Binding-site contacts:
Ligand atom O6 contacts residue ASN318 of chain 4.B at 2.9 Å (h-bond).
Ligand atom C8 contacts residue GLU305 of chain 5.A at 4.5 Å.
Ligand atom O7 contacts residue GLU305 of chain 5.A at 2.4 Å (salt-bridge).
Ligand atom O5 contacts residue SER284 of chain 4.B at 4.2 Å.
Ligand atom N2 contacts residue GLU305 of chain 5.A at 4.4 Å.
Ligand atom O6 contacts residue SER284 of chain 4.B at 2.4 Å (h-bond).
Ligand atom C6 contacts residue SER284 of chain 4.B at 3.4 Å.
Ligand atom C6 contacts residue ASN318 of chain 4.B at 3.2 Å.
Ligand atom C5 contacts residue SER284 of chain 4.B at 4.5 Å.
Ligand atom C7 contacts residue GLU305 of chain 5.A at 3.6 Å.

The protein below binds the small molecule below.
Small molecule (SMILES): CC(=O)N[C@@H]1[C@@H](O)[C@H](O)[C@@H](CO)O[C@H]1O

Sequence of chain 5.A:
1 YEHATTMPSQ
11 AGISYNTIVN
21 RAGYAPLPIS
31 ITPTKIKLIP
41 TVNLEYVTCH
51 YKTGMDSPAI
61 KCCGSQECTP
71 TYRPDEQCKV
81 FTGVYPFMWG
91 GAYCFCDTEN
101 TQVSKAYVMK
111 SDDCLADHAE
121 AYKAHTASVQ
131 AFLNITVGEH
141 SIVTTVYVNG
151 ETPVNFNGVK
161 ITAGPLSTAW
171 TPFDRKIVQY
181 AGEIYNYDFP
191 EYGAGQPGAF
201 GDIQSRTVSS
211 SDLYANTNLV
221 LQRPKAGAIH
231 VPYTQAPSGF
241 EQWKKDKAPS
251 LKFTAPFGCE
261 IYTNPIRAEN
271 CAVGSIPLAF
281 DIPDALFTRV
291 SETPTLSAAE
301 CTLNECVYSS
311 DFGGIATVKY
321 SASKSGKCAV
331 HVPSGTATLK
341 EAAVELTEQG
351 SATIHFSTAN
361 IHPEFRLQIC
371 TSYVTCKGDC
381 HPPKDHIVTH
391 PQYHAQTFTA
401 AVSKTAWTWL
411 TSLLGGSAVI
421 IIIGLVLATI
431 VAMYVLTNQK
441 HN

Sequence of chain 4.B:
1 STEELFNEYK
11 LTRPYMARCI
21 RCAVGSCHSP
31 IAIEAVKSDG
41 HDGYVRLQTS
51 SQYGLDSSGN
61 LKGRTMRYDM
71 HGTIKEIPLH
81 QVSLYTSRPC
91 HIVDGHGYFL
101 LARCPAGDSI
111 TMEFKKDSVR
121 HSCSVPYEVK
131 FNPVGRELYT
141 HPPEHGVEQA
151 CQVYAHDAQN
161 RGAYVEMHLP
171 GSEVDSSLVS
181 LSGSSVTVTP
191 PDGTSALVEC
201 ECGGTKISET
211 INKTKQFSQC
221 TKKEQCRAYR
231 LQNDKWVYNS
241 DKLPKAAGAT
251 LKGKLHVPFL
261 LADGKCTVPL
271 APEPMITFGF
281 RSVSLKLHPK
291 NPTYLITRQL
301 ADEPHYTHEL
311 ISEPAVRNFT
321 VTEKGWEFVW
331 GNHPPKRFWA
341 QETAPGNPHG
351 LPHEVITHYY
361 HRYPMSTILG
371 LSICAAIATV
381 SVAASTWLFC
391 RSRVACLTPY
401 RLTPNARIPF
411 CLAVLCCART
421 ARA